A small-molecule ligand and the protein it binds are described below.
Small molecule (SMILES): CC(=O)N[C@H]1[C@H](O[C@H]2[C@H](O)[C@@H](NC(C)=O)CO[C@@H]2CO)O[C@H](CO)[C@@H](O)[C@@H]1O

Binding-site contacts:
Ligand atom O6 contacts residue ASN167 of chain 1.C at 4.3 Å.
Ligand atom C7 contacts residue ASN167 of chain 1.C at 3.1 Å.
Ligand atom O7 contacts residue ASN167 of chain 1.C at 3.5 Å (h-bond).
Ligand atom C8 contacts residue ILE164 of chain 1.C at 4.4 Å (hydrophobic).
Ligand atom C5 contacts residue ASN167 of chain 1.C at 3.3 Å.
Ligand atom N2 contacts residue ASN167 of chain 1.C at 2.7 Å (h-bond).
Ligand atom C1 contacts residue ASN167 of chain 1.C at 1.3 Å.
Ligand atom C6 contacts residue ILE164 of chain 1.C at 3.4 Å (hydrophobic).
Ligand atom O6 contacts residue ILE164 of chain 1.C at 2.2 Å.
Ligand atom C8 contacts residue ASN167 of chain 1.C at 4.4 Å.
Ligand atom C4 contacts residue ASN167 of chain 1.C at 3.9 Å.
Ligand atom C6 contacts residue ASN167 of chain 1.C at 4.3 Å.
Ligand atom C2 contacts residue ASN167 of chain 1.C at 2.2 Å.
Ligand atom C3 contacts residue ASN167 of chain 1.C at 3.5 Å.
Ligand atom O5 contacts residue ASN167 of chain 1.C at 1.9 Å (h-bond).

Sequence of chain 1.C:
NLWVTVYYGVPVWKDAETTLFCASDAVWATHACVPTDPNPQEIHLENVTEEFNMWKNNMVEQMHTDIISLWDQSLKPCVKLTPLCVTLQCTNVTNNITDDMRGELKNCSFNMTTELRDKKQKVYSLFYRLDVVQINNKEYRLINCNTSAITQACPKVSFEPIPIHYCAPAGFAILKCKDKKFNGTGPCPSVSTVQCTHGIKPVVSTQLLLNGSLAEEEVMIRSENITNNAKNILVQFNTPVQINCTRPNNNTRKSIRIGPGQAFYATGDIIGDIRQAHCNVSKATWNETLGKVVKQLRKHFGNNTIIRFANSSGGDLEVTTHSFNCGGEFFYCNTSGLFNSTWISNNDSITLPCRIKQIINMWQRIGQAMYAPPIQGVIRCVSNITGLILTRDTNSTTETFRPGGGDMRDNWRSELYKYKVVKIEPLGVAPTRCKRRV